This protein binds this small molecule.
Small molecule (SMILES): C[C@]12CC[C@@H]3c4ccc(O)cc4CC[C@H]3[C@@H]1C[C@H](Cc1cccc(C(N)=O)c1)[C@@H]2O

Sequence of chain 2.A:
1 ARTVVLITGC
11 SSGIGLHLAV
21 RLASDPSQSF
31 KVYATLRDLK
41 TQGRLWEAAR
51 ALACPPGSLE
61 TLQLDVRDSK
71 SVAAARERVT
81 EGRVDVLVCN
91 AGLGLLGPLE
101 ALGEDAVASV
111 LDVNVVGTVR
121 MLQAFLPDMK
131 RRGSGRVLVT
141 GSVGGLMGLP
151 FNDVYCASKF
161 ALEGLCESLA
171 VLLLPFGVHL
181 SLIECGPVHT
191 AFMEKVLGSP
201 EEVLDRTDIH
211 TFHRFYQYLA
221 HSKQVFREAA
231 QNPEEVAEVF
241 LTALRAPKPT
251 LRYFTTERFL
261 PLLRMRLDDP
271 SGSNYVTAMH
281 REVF

Binding-site contacts:
Ligand atom O4 contacts residue MET279 of chain 2.A at 3.5 Å (h-bond).
Ligand atom O19 contacts residue SER142 of chain 2.A at 2.8 Å (h-bond).
Ligand atom C8 contacts residue PHE226 of chain 2.A at 3.9 Å (hydrophobic).
Ligand atom C18 contacts residue SER142 of chain 2.A at 4.0 Å.
Ligand atom C2 contacts residue PHE259 of chain 2.A at 3.9 Å (hydrophobic).
Ligand atom C5 contacts residue LEU149 of chain 2.A at 3.9 Å (hydrophobic).
Ligand atom C6 contacts residue LEU149 of chain 2.A at 3.9 Å (hydrophobic).
Ligand atom C13 contacts residue VAL143 of chain 2.A at 3.9 Å (hydrophobic).
Ligand atom C17 contacts residue PHE226 of chain 2.A at 4.1 Å (hydrophobic).
Ligand atom C3 contacts residue HIS221 of chain 2.A at 3.5 Å.
Ligand atom C7 contacts residue TYR218 of chain 2.A at 3.5 Å (hydrophobic).
Ligand atom C25 contacts residue GLY94 of chain 2.A at 3.6 Å.
Ligand atom O19 contacts residue TYR155 of chain 2.A at 3.6 Å (h-bond).
Ligand atom C9 contacts residue LEU149 of chain 2.A at 3.8 Å (hydrophobic).
Ligand atom C12 contacts residue LEU149 of chain 2.A at 4.0 Å (hydrophobic).
Ligand atom C23 contacts residue TYR155 of chain 2.A at 3.7 Å (hydrophobic).
Ligand atom C5 contacts residue HIS221 of chain 2.A at 3.4 Å.
Ligand atom O29 contacts residue PHE192 of chain 2.A at 3.7 Å.
Ligand atom O4 contacts residue GLU282 of chain 2.A at 3.8 Å.
Ligand atom C8 contacts residue TYR218 of chain 2.A at 3.9 Å (hydrophobic).
Ligand atom C12 contacts residue VAL143 of chain 2.A at 4.0 Å (hydrophobic).
Ligand atom C21 contacts residue TYR155 of chain 2.A at 3.6 Å (hydrophobic).
Ligand atom C11 contacts residue VAL225 of chain 2.A at 4.0 Å (hydrophobic).
Ligand atom C6 contacts residue VAL225 of chain 2.A at 4.0 Å (hydrophobic).
Ligand atom C5 contacts residue VAL225 of chain 2.A at 3.9 Å (hydrophobic).
Ligand atom C20 contacts residue GLY144 of chain 2.A at 3.6 Å.
Ligand atom N30 contacts residue PHE192 of chain 2.A at 3.3 Å.
Ligand atom C27 contacts residue ASN152 of chain 2.A at 3.6 Å.
Ligand atom O19 contacts residue CYS185 of chain 2.A at 4.0 Å.
Ligand atom C20 contacts residue SER142 of chain 2.A at 3.8 Å.
Ligand atom C13 contacts residue PRO187 of chain 2.A at 3.9 Å (hydrophobic).
Ligand atom C24 contacts residue TYR155 of chain 2.A at 4.0 Å (hydrophobic).
Ligand atom O4 contacts residue HIS221 of chain 2.A at 3.0 Å.
Ligand atom C22 contacts residue TYR155 of chain 2.A at 3.6 Å (hydrophobic).
Ligand atom C11 contacts residue LEU149 of chain 2.A at 4.1 Å (hydrophobic).
Ligand atom C1 contacts residue PHE259 of chain 2.A at 3.5 Å (hydrophobic).
Ligand atom C28 contacts residue PHE192 of chain 2.A at 3.6 Å (hydrophobic).
Ligand atom C15 contacts residue PHE226 of chain 2.A at 4.0 Å (hydrophobic).
Ligand atom C16 contacts residue PHE226 of chain 2.A at 3.9 Å (hydrophobic).
Ligand atom C20 contacts residue LEU149 of chain 2.A at 3.4 Å (hydrophobic).